Binding-site contacts:
Ligand atom C5 contacts residue TYR88 of chain 1.A at 3.6 Å (hydrophobic).
Ligand atom C5 contacts residue PHE57 of chain 1.A at 3.6 Å (hydrophobic).
Ligand atom C2 contacts residue PHE57 of chain 1.A at 4.4 Å (hydrophobic).
Ligand atom C4 contacts residue TYR88 of chain 1.A at 3.8 Å (hydrophobic).
Ligand atom N3 contacts residue PHE57 of chain 1.A at 2.8 Å (h-bond).
Ligand atom O3 contacts residue TYR88 of chain 1.A at 4.1 Å.
Ligand atom C6 contacts residue LEU56 of chain 1.A at 4.2 Å (hydrophobic).
Ligand atom O2 contacts residue PHE57 of chain 1.A at 3.1 Å (h-bond).
Ligand atom C6 contacts residue TYR88 of chain 1.A at 4.0 Å (hydrophobic).
Ligand atom C9 contacts residue TYR88 of chain 1.A at 4.2 Å (hydrophobic).
Ligand atom O1 contacts residue PHE57 of chain 1.A at 4.4 Å.
Ligand atom C3 contacts residue PHE57 of chain 1.A at 3.8 Å (hydrophobic).
Ligand atom O2 contacts residue LEU56 of chain 1.A at 3.3 Å.
Ligand atom C8 contacts residue LEU56 of chain 1.A at 4.2 Å (hydrophobic).
Ligand atom O2 contacts residue TYR88 of chain 1.A at 4.3 Å.
Ligand atom N2 contacts residue PHE57 of chain 1.A at 4.0 Å.
Ligand atom N1 contacts residue PHE57 of chain 1.A at 3.6 Å.
Ligand atom C7 contacts residue PHE57 of chain 1.A at 4.0 Å (hydrophobic).
Ligand atom C8 contacts residue TYR88 of chain 1.A at 3.5 Å (hydrophobic).
Ligand atom N3 contacts residue TYR88 of chain 1.A at 3.6 Å.
Ligand atom C6 contacts residue PHE57 of chain 1.A at 3.5 Å (hydrophobic).

This small molecule binds to this protein.
Small molecule (SMILES): CCNC(=O)N1CCNC(=O)[C@H]1CC(=O)OC

Sequence of chain 1.A:
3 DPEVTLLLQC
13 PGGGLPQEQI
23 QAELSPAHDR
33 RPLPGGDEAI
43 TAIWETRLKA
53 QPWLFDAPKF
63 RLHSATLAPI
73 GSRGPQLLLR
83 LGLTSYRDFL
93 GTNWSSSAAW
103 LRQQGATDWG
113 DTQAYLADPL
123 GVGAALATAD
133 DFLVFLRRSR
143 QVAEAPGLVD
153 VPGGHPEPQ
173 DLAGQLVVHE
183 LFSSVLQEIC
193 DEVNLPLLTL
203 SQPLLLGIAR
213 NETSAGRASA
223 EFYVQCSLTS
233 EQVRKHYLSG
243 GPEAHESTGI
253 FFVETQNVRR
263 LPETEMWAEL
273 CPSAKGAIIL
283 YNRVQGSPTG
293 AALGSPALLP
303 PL